Sequence of chain 1.A:
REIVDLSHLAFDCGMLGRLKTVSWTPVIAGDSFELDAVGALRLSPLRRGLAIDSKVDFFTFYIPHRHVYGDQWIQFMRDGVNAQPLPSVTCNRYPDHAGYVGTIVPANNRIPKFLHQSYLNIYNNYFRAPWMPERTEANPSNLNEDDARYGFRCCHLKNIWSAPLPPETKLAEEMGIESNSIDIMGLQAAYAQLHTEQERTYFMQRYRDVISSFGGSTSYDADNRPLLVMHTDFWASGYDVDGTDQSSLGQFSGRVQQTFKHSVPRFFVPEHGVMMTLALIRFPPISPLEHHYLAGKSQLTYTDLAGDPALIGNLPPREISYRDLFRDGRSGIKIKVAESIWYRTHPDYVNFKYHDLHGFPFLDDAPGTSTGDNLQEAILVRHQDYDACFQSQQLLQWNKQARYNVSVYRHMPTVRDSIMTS

A small-molecule ligand and the protein it binds are described below.
Small molecule (SMILES): Nc1ccn([C@H]2C[C@H](O)[C@@H](COP(=O)(O)O)O2)c(=O)n1

Binding-site contacts:
Ligand atom C3' contacts residue PHE277 of chain 1.A at 3.6 Å (hydrophobic).
Ligand atom O3' contacts residue PHE277 of chain 1.A at 4.1 Å.
Ligand atom O5' contacts residue DC1 of chain 3.F at 1.2 Å (h-bond).
Ligand atom P contacts residue DC1 of chain 3.F at 1.1 Å.
Ligand atom C5' contacts residue DC1 of chain 3.F at 1.4 Å.
Ligand atom C2' contacts residue PHE277 of chain 1.A at 2.8 Å (hydrophobic).
Ligand atom OP2 contacts residue DC1 of chain 3.F at 1.0 Å.
Ligand atom C2' contacts residue DC1 of chain 3.F at 1.2 Å.
Ligand atom OP1 contacts residue PHE277 of chain 1.A at 4.1 Å.
Ligand atom C3' contacts residue DC1 of chain 3.F at 0.8 Å.
Ligand atom O3' contacts residue DC1 of chain 3.F at 1.1 Å (h-bond).
Ligand atom C1' contacts residue DC1 of chain 3.F at 1.3 Å.
Ligand atom C4' contacts residue DC1 of chain 3.F at 1.2 Å.
Ligand atom OP1 contacts residue ARG10 of chain 1.A at 3.8 Å.
Ligand atom O4' contacts residue DC1 of chain 3.F at 0.3 Å (h-bond).
Ligand atom OP1 contacts residue DC1 of chain 3.F at 0.4 Å (h-bond).
Ligand atom C1' contacts residue PHE277 of chain 1.A at 3.9 Å (hydrophobic).